Binding-site contacts:
Ligand atom C3 contacts residue ASN1131 of chain 1.G at 3.8 Å.
Ligand atom O5 contacts residue ASN1131 of chain 1.G at 2.3 Å (h-bond).
Ligand atom C5 contacts residue ASN1131 of chain 1.G at 3.6 Å.
Ligand atom C2 contacts residue ASN1131 of chain 1.G at 2.5 Å.
Ligand atom C4 contacts residue ASN1131 of chain 1.G at 4.2 Å.
Ligand atom C7 contacts residue ASN1131 of chain 1.G at 3.2 Å.
Ligand atom C8 contacts residue VAL1130 of chain 1.G at 4.1 Å (hydrophobic).
Ligand atom C8 contacts residue ASN1131 of chain 1.G at 4.0 Å.
Ligand atom C1 contacts residue ASN1131 of chain 1.G at 1.4 Å.
Ligand atom N2 contacts residue ASN1131 of chain 1.G at 2.9 Å (h-bond).
Ligand atom C8 contacts residue ILE1129 of chain 1.G at 4.0 Å (hydrophobic).
Ligand atom O7 contacts residue ASN1131 of chain 1.G at 3.3 Å (h-bond).

Sequence of chain 1.G:
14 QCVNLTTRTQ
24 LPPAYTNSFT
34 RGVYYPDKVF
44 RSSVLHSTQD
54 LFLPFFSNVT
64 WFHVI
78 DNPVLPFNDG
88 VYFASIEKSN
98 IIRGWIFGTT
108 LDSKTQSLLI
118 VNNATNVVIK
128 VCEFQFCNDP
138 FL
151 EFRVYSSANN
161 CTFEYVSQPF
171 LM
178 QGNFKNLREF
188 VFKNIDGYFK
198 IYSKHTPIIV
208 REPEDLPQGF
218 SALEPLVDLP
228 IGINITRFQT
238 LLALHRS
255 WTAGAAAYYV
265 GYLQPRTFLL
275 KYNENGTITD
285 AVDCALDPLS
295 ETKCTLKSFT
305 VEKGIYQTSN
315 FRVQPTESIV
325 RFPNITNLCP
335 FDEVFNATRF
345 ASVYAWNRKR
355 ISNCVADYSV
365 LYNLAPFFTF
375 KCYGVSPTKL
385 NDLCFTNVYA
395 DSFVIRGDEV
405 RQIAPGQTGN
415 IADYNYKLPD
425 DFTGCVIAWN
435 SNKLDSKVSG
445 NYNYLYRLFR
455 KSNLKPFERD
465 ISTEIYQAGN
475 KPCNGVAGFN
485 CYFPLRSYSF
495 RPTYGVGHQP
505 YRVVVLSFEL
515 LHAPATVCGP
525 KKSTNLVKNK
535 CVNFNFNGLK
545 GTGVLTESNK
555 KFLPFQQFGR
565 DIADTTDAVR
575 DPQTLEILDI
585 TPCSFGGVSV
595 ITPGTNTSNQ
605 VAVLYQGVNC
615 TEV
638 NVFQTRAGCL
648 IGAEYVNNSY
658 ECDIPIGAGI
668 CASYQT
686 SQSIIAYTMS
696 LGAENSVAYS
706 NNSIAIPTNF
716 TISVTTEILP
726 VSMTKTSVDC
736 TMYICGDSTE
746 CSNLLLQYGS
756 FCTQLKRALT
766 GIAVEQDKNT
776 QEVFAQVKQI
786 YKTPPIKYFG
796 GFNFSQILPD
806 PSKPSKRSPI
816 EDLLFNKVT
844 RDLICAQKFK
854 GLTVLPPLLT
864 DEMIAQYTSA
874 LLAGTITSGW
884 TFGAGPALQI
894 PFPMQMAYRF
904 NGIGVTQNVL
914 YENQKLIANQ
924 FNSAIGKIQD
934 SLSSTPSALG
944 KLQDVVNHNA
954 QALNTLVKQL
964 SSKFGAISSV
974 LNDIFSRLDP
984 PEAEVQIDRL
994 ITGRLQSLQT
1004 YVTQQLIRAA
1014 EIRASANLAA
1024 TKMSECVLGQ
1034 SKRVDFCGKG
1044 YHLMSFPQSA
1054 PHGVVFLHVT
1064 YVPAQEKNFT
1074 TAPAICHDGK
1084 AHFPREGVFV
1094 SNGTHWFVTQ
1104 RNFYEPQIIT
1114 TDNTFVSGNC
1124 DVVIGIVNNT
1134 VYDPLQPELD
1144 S

The small molecule below binds the protein below.
Small molecule (SMILES): CC(=O)N[C@@H]1[C@@H](O)[C@H](O)[C@@H](CO)O[C@H]1O